Sequence of chain 1.D:
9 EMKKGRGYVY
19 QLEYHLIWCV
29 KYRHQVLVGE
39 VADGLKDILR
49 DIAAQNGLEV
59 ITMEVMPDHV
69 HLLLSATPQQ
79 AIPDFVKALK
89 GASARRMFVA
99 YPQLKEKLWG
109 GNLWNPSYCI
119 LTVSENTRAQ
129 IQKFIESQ

Binding-site contacts:
Ligand atom O4 contacts residue LEU106 of chain 1.A at 3.5 Å.
Ligand atom O4 contacts residue GLY108 of chain 1.A at 3.0 Å (h-bond).
Ligand atom O2 contacts residue LYS105 of chain 1.A at 3.4 Å (salt-bridge).
Ligand atom O5' contacts residue HIS69 of chain 1.A at 3.2 Å.
Ligand atom C2 contacts residue LYS105 of chain 1.A at 3.6 Å.
Ligand atom C2' contacts residue TYR30 of chain 1.A at 3.6 Å (hydrophobic).
Ligand atom OP1 contacts residue HIS69 of chain 1.A at 3.2 Å (h-bond).
Ligand atom N3 contacts residue LYS105 of chain 1.A at 2.9 Å (salt-bridge).
Ligand atom O2 contacts residue CYS27 of chain 1.A at 3.2 Å (h-bond).
Ligand atom C7 contacts residue TRP107 of chain 1.A at 3.6 Å (hydrophobic).
Ligand atom C2' contacts residue LEU119 of chain 1.A at 3.8 Å (hydrophobic).
Ligand atom N3 contacts residue TRP107 of chain 1.A at 3.5 Å.
Ligand atom O4' contacts residue TYR30 of chain 1.A at 3.7 Å.
Ligand atom C4' contacts residue ARG31 of chain 1.A at 3.5 Å.
Ligand atom C4 contacts residue CYS117 of chain 1.A at 3.7 Å (hydrophobic).
Ligand atom C2 contacts residue TRP107 of chain 1.A at 3.6 Å (hydrophobic).
Ligand atom O3' contacts residue HIS67 of chain 1.A at 3.4 Å (h-bond).
Ligand atom C5' contacts residue ARG31 of chain 1.A at 3.5 Å.
Ligand atom C7 contacts residue TYR30 of chain 1.A at 3.4 Å (hydrophobic).
Ligand atom N3 contacts residue ARG31 of chain 1.A at 2.9 Å (salt-bridge).
Ligand atom O3' contacts residue TYR30 of chain 1.A at 3.6 Å (h-bond).
Ligand atom C1' contacts residue ARG31 of chain 1.A at 3.5 Å.
Ligand atom OP1 contacts residue CD1 of chain 1.G at 2.3 Å.
Ligand atom C4' contacts residue TYR30 of chain 1.A at 3.5 Å (hydrophobic).
Ligand atom P contacts residue CD1 of chain 1.G at 3.3 Å.
Ligand atom O2 contacts residue ARG31 of chain 1.A at 3.0 Å (salt-bridge).
Ligand atom C6 contacts residue TYR30 of chain 1.A at 3.7 Å (hydrophobic).
Ligand atom N3 contacts residue TYR30 of chain 1.A at 3.6 Å.
Ligand atom O2 contacts residue HIS32 of chain 1.A at 2.9 Å.
Ligand atom N3 contacts residue CYS117 of chain 1.A at 3.4 Å (h-bond).
Ligand atom O4' contacts residue ARG31 of chain 1.A at 3.3 Å.
Ligand atom O4 contacts residue TRP107 of chain 1.A at 2.8 Å (h-bond).
Ligand atom O4' contacts residue ARG31 of chain 1.A at 2.8 Å (salt-bridge).
Ligand atom O3' contacts residue CD1 of chain 1.G at 3.0 Å.
Ligand atom O3' contacts residue HIS23 of chain 1.A at 3.5 Å.
Ligand atom C4 contacts residue TRP107 of chain 1.A at 3.4 Å (hydrophobic).
Ligand atom OP1 contacts residue GLN136 of chain 1.D at 2.6 Å (h-bond).
Ligand atom C5 contacts residue TRP107 of chain 1.A at 3.7 Å (hydrophobic).
Ligand atom C4 contacts residue TYR30 of chain 1.A at 3.5 Å (hydrophobic).
Ligand atom C5 contacts residue TYR30 of chain 1.A at 3.5 Å (hydrophobic).

This small molecule binds to this protein.
Small molecule (SMILES): Cc1cn([C@H]2C[C@H](O[P](=O)(O)OC[C@H]3O[C@@H](n4cc(C)c(=O)[nH]c4=O)C[C@@H]3O[P](=O)(O)OC[C@H]3O[C@@H](n4cnc5c(=O)nc(N)[nH]c54)C[C@@H]3O[P](=O)(O)OC[C@H]3O[C@@H](n4cnc5c(N)ncnc54)C[C@@H]3O[P](=O)(O)OC[C@H]3O[C@@H](n4cc(C)c(=O)[nH]c4=O)C[C@@H]3O[P](=O)(O)OC[C@H]3O[C@@H](n4cnc5c(=O)nc(N)[nH]c54)C[C@@H]3O)[C@@H](CO)O2)c(=O)[nH]c1=O

Sequence of chain 1.A:
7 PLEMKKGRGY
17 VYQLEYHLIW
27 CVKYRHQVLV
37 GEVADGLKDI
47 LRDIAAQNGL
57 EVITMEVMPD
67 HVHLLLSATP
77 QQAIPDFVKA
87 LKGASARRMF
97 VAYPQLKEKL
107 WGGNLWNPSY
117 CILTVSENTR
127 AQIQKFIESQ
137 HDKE